Sequence of chain 15.B:
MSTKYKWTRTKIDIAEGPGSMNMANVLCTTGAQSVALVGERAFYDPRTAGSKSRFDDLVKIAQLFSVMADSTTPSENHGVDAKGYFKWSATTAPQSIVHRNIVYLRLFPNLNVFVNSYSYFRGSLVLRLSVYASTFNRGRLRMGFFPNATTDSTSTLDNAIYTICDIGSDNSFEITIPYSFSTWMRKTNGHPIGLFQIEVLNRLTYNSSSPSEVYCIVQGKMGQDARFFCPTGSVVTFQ

Sequence of chain 13.B:
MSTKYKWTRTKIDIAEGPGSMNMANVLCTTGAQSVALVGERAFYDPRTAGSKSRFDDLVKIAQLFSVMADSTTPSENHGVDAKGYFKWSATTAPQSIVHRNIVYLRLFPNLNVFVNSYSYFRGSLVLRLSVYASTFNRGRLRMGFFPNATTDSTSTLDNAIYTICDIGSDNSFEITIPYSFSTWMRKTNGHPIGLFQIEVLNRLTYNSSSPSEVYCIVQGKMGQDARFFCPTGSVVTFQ

Sequence of chain 15.A:
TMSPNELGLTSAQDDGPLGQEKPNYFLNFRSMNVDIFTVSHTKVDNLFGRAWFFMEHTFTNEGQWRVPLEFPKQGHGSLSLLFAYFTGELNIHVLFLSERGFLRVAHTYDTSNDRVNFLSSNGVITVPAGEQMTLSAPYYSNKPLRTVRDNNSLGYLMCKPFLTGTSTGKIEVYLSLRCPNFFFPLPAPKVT

Sequence of chain 12.B:
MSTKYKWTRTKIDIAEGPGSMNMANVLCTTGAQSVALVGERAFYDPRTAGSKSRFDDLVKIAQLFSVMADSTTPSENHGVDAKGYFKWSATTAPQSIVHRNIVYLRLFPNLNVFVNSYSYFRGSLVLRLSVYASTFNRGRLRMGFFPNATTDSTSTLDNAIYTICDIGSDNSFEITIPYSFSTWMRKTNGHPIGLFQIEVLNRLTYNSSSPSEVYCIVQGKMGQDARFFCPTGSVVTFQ

Binding-site contacts:
Ligand atom N3 contacts residue ARG55 of chain 15.B at 3.5 Å (salt-bridge).
Ligand atom C1' contacts residue ARG55 of chain 15.B at 3.4 Å.
Ligand atom O4' contacts residue CYS203 of chain 15.A at 3.5 Å (h-bond).
Ligand atom N2 contacts residue ARG55 of chain 15.B at 3.7 Å.
Ligand atom O4' contacts residue TRP21 of chain 13.B at 3.6 Å.
Ligand atom N1 contacts residue ALA56 of chain 15.B at 3.2 Å (h-bond).
Ligand atom N2 contacts residue ALA56 of chain 15.B at 3.3 Å (h-bond).
Ligand atom OP1 contacts residue LYS18 of chain 12.B at 3.3 Å (salt-bridge).
Ligand atom O2' contacts residue THR17 of chain 13.B at 3.3 Å (h-bond).
Ligand atom C2 contacts residue TRP21 of chain 13.B at 3.8 Å (hydrophobic).
Ligand atom OP2 contacts residue THR17 of chain 13.B at 3.2 Å.
Ligand atom O6 contacts residue TYR58 of chain 15.B at 3.0 Å (h-bond).
Ligand atom C2 contacts residue ALA56 of chain 15.B at 3.7 Å (hydrophobic).
Ligand atom N1 contacts residue TYR58 of chain 15.B at 3.6 Å.
Ligand atom C5' contacts residue ARG202 of chain 15.A at 3.0 Å.
Ligand atom C5 contacts residue TRP21 of chain 13.B at 3.4 Å (hydrophobic).
Ligand atom P contacts residue ARG202 of chain 15.A at 3.8 Å.
Ligand atom P contacts residue TYR19 of chain 12.B at 3.7 Å.
Ligand atom OP2 contacts residue ARG202 of chain 15.A at 2.5 Å (salt-bridge).
Ligand atom N1 contacts residue TRP21 of chain 13.B at 3.5 Å.
Ligand atom N3 contacts residue TRP21 of chain 13.B at 3.8 Å.
Ligand atom O4 contacts residue TRP21 of chain 13.B at 3.6 Å.
Ligand atom C1' contacts residue TRP21 of chain 13.B at 3.7 Å (hydrophobic).
Ligand atom OP2 contacts residue MET15 of chain 13.B at 3.5 Å.
Ligand atom O3' contacts residue ARG55 of chain 15.B at 3.6 Å.
Ligand atom C6 contacts residue TRP21 of chain 13.B at 3.3 Å (hydrophobic).
Ligand atom C4 contacts residue TRP21 of chain 13.B at 3.7 Å (hydrophobic).
Ligand atom O4 contacts residue ASN205 of chain 15.A at 3.4 Å (h-bond).
Ligand atom C6 contacts residue TYR58 of chain 15.B at 3.5 Å (hydrophobic).
Ligand atom N2 contacts residue THR17 of chain 13.B at 3.8 Å.
Ligand atom C4 contacts residue ARG68 of chain 15.B at 3.7 Å.
Ligand atom OP1 contacts residue TYR19 of chain 12.B at 3.1 Å (h-bond).
Ligand atom O2' contacts residue ARG55 of chain 15.B at 2.7 Å (salt-bridge).
Ligand atom O2 contacts residue TYR58 of chain 15.B at 3.8 Å.
Ligand atom O2 contacts residue ARG55 of chain 15.B at 3.2 Å (salt-bridge).
Ligand atom O2' contacts residue TYR19 of chain 12.B at 3.4 Å.
Ligand atom O4 contacts residue ARG68 of chain 15.B at 3.7 Å.
Ligand atom O3' contacts residue TYR19 of chain 12.B at 3.0 Å (h-bond).
Ligand atom N3 contacts residue ASN205 of chain 15.A at 3.7 Å.
Ligand atom C2' contacts residue ARG55 of chain 15.B at 3.6 Å.

This small molecule binds to this protein.
Small molecule (SMILES): Nc1nc(=O)c2ncn([C@@H]3O[C@H](CO)[C@@H](O[P](=O)(O)OC[C@H]4O[C@@H](n5ccc(=O)[nH]c5=O)[C@H](O)[C@@H]4O[P](=O)(O)OC[C@H]4O[C@@H](n5ccc(=O)[nH]c5=O)[C@H](O)[C@@H]4O[P](=O)(O)OC[C@H]4O[C@@H](n5ccc(=O)[nH]c5=O)[C@H](O)[C@@H]4O[P](=O)(O)OC[C@H]4O[C@@H](n5ccc(=O)[nH]c5=O)[C@H](O)[C@@H]4O[P](=O)(O)OC[C@H]4O[C@@H](n5ccc(=O)[nH]c5=O)[C@H](O)[C@@H]4O)[C@H]3O)c2[nH]1